The small molecule below binds the protein below.
Small molecule (SMILES): Oc1cccc(-c2ccccc2)c1O

Sequence of chain 1.A:
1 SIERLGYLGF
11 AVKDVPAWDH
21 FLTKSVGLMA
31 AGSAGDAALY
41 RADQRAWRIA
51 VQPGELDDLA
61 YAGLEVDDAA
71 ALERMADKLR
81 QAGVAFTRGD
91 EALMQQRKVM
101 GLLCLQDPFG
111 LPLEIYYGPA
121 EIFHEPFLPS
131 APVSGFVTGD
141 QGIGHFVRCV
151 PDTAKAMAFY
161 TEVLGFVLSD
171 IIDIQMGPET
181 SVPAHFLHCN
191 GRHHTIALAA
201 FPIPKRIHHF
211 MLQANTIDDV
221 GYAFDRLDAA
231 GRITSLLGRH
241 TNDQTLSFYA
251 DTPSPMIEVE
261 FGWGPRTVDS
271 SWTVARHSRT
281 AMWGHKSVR

Binding-site contacts:
Ligand atom OK1 contacts residue HIS194 of chain 1.A at 3.2 Å (h-bond).
Ligand atom CK4 contacts residue HIS240 of chain 1.A at 3.3 Å.
Ligand atom CK8 contacts residue VAL147 of chain 1.A at 3.8 Å (hydrophobic).
Ligand atom CKC contacts residue TYR249 of chain 1.A at 3.5 Å (hydrophobic).
Ligand atom CK6 contacts residue ILE172 of chain 1.A at 3.5 Å (hydrophobic).
Ligand atom CK1 contacts residue ILE172 of chain 1.A at 3.9 Å (hydrophobic).
Ligand atom CK6 contacts residue PHE186 of chain 1.A at 3.5 Å (hydrophobic).
Ligand atom CKA contacts residue HIS208 of chain 1.A at 3.6 Å.
Ligand atom OK2 contacts residue TYR249 of chain 1.A at 2.8 Å (h-bond).
Ligand atom CK5 contacts residue PHE186 of chain 1.A at 3.8 Å (hydrophobic).
Ligand atom CK2 contacts residue TYR249 of chain 1.A at 3.7 Å (hydrophobic).
Ligand atom CK4 contacts residue FE1 of chain 1.B at 3.3 Å.
Ligand atom OK2 contacts residue GLU260 of chain 1.A at 3.3 Å (salt-bridge).
Ligand atom CK3 contacts residue TYR249 of chain 1.A at 3.3 Å (hydrophobic).
Ligand atom OK1 contacts residue HIS240 of chain 1.A at 3.4 Å (h-bond).
Ligand atom CK7 contacts residue TYR249 of chain 1.A at 3.8 Å (hydrophobic).
Ligand atom CK9 contacts residue PHE201 of chain 1.A at 3.7 Å (hydrophobic).
Ligand atom CK1 contacts residue HIS240 of chain 1.A at 3.8 Å.
Ligand atom CK1 contacts residue PHE186 of chain 1.A at 3.3 Å (hydrophobic).
Ligand atom CK1 contacts residue THR280 of chain 1.A at 3.8 Å.
Ligand atom CKA contacts residue PHE201 of chain 1.A at 3.9 Å (hydrophobic).
Ligand atom OK2 contacts residue FE1 of chain 1.B at 1.9 Å.
Ligand atom CK5 contacts residue ASN242 of chain 1.A at 3.2 Å.
Ligand atom CK2 contacts residue PHE186 of chain 1.A at 3.9 Å (hydrophobic).
Ligand atom OK1 contacts residue GLU260 of chain 1.A at 3.6 Å (salt-bridge).
Ligand atom CK3 contacts residue HIS240 of chain 1.A at 3.5 Å.
Ligand atom OK2 contacts residue HIS240 of chain 1.A at 4.0 Å.
Ligand atom CK6 contacts residue ASN242 of chain 1.A at 3.2 Å.
Ligand atom OK1 contacts residue HIS145 of chain 1.A at 3.5 Å.
Ligand atom CK2 contacts residue HIS240 of chain 1.A at 3.7 Å.
Ligand atom OK2 contacts residue HIS209 of chain 1.A at 3.0 Å.
Ligand atom CK4 contacts residue HIS194 of chain 1.A at 3.6 Å.
Ligand atom OK1 contacts residue ASP243 of chain 1.A at 3.3 Å (salt-bridge).
Ligand atom CKC contacts residue THR280 of chain 1.A at 3.9 Å.
Ligand atom CK3 contacts residue FE1 of chain 1.B at 3.0 Å.
Ligand atom CK5 contacts residue HIS240 of chain 1.A at 3.4 Å.
Ligand atom CK6 contacts residue HIS240 of chain 1.A at 3.5 Å.
Ligand atom CK5 contacts residue HIS194 of chain 1.A at 3.8 Å.
Ligand atom CK8 contacts residue HIS209 of chain 1.A at 4.0 Å.
Ligand atom OK1 contacts residue FE1 of chain 1.B at 2.8 Å.